Sequence of chain 1.A:
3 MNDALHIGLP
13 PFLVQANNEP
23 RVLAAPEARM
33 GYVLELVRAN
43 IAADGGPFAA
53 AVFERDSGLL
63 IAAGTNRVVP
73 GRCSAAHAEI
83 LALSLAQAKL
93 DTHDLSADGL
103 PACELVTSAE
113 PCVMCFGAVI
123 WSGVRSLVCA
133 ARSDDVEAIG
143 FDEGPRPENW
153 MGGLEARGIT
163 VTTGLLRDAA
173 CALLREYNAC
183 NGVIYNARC

This small molecule binds to this protein.
Small molecule (SMILES): Nc1nc(O)c2[nH]nnc2n1

Binding-site contacts:
Ligand atom N2 contacts residue ASP144 of chain 1.A at 3.2 Å (salt-bridge).
Ligand atom N3 contacts residue HIS79 of chain 1.A at 3.7 Å.
Ligand atom N9 contacts residue ZN1 of chain 1.D at 4.1 Å.
Ligand atom C2 contacts residue PHE50 of chain 1.A at 3.9 Å (hydrophobic).
Ligand atom N8 contacts residue PHE50 of chain 1.A at 3.5 Å.
Ligand atom N1 contacts residue HIS79 of chain 1.A at 3.8 Å.
Ligand atom N2 contacts residue GLU145 of chain 1.A at 2.9 Å (salt-bridge).
Ligand atom N9 contacts residue HIS79 of chain 1.A at 3.5 Å.
Ligand atom C5 contacts residue HIS79 of chain 1.A at 3.5 Å.
Ligand atom C6 contacts residue HIS79 of chain 1.A at 3.7 Å.
Ligand atom N3 contacts residue PHE50 of chain 1.A at 3.9 Å.
Ligand atom N8 contacts residue ASN68 of chain 1.A at 3.8 Å.
Ligand atom C4 contacts residue ZN1 of chain 1.D at 4.0 Å.
Ligand atom O6 contacts residue ASN68 of chain 1.A at 2.8 Å (h-bond).
Ligand atom C2 contacts residue HIS79 of chain 1.A at 4.0 Å.
Ligand atom N2 contacts residue CYS114 of chain 1.A at 3.9 Å.
Ligand atom N3 contacts residue ZN1 of chain 1.D at 3.8 Å.
Ligand atom C4 contacts residue HIS79 of chain 1.A at 3.4 Å.
Ligand atom N9 contacts residue PHE50 of chain 1.A at 3.7 Å.
Ligand atom O6 contacts residue HIS79 of chain 1.A at 3.9 Å.
Ligand atom C6 contacts residue PHE50 of chain 1.A at 3.5 Å (hydrophobic).
Ligand atom C6 contacts residue ASN68 of chain 1.A at 3.5 Å.
Ligand atom C2 contacts residue ASP144 of chain 1.A at 4.2 Å.
Ligand atom N2 contacts residue VAL138 of chain 1.A at 4.1 Å.
Ligand atom N7 contacts residue ALA80 of chain 1.A at 3.8 Å.
Ligand atom C2 contacts residue GLU145 of chain 1.A at 4.0 Å.
Ligand atom C4 contacts residue GLU81 of chain 1.A at 4.0 Å.
Ligand atom N7 contacts residue ASN68 of chain 1.A at 2.8 Å (h-bond).
Ligand atom N7 contacts residue PHE50 of chain 1.A at 3.5 Å.
Ligand atom C4 contacts residue PHE50 of chain 1.A at 3.8 Å (hydrophobic).
Ligand atom N9 contacts residue ALA80 of chain 1.A at 3.7 Å.
Ligand atom O6 contacts residue PHE50 of chain 1.A at 3.8 Å.
Ligand atom N7 contacts residue HIS79 of chain 1.A at 3.5 Å.
Ligand atom N8 contacts residue ALA80 of chain 1.A at 3.0 Å (h-bond).
Ligand atom N8 contacts residue HIS79 of chain 1.A at 3.3 Å.
Ligand atom C5 contacts residue PHE50 of chain 1.A at 3.5 Å (hydrophobic).
Ligand atom N1 contacts residue PHE50 of chain 1.A at 3.8 Å.
Ligand atom C5 contacts residue ASN68 of chain 1.A at 3.3 Å.
Ligand atom N8 contacts residue GLU81 of chain 1.A at 3.5 Å (salt-bridge).
Ligand atom N9 contacts residue GLU81 of chain 1.A at 2.9 Å (salt-bridge).